A protein and the small-molecule ligand that binds it are described below.
Small molecule (SMILES): C[C@]12CC3CC(N)(C1)C[C@@](C)(C3)C2

Sequence of chain 1.F:
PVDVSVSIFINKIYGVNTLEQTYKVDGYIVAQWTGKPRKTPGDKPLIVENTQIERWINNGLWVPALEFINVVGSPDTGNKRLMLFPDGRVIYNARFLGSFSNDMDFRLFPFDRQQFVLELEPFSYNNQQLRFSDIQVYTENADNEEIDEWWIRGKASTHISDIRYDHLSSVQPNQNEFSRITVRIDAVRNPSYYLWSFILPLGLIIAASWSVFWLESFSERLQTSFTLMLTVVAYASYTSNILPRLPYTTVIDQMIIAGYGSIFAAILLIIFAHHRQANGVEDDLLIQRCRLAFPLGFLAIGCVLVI

Sequence of chain 1.I:
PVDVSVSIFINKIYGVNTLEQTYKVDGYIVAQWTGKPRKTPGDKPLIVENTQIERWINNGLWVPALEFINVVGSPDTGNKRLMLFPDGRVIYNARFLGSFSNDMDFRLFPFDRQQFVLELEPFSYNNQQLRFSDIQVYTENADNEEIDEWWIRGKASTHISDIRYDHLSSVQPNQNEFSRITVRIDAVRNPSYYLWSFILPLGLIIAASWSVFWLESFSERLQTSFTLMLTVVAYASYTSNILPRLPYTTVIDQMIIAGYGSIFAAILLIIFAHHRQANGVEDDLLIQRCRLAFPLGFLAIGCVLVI

Binding-site contacts:
Ligand atom N01 contacts residue SER237 of chain 1.H at 3.9 Å.
Ligand atom C11 contacts residue SER237 of chain 1.I at 4.2 Å.
Ligand atom C12 contacts residue ALA234 of chain 1.I at 3.5 Å (hydrophobic).
Ligand atom C08 contacts residue SER237 of chain 1.G at 3.9 Å.
Ligand atom C09 contacts residue ALA234 of chain 1.H at 4.4 Å (hydrophobic).
Ligand atom C06 contacts residue ALA234 of chain 1.F at 4.5 Å (hydrophobic).
Ligand atom N01 contacts residue SER237 of chain 1.I at 3.8 Å.
Ligand atom C06 contacts residue ALA234 of chain 1.J at 4.2 Å (hydrophobic).
Ligand atom C10 contacts residue ALA234 of chain 1.G at 3.9 Å (hydrophobic).
Ligand atom C13 contacts residue ALA234 of chain 1.G at 4.1 Å (hydrophobic).
Ligand atom C04 contacts residue SER237 of chain 1.I at 4.2 Å.
Ligand atom C09 contacts residue ALA234 of chain 1.I at 3.7 Å (hydrophobic).
Ligand atom C04 contacts residue SER237 of chain 1.H at 4.4 Å.
Ligand atom C12 contacts residue ALA234 of chain 1.J at 3.4 Å (hydrophobic).
Ligand atom C13 contacts residue SER237 of chain 1.F at 4.5 Å.
Ligand atom C07 contacts residue SER237 of chain 1.I at 3.8 Å.
Ligand atom C11 contacts residue SER237 of chain 1.H at 3.8 Å.
Ligand atom C07 contacts residue SER237 of chain 1.J at 4.5 Å.
Ligand atom C05 contacts residue ALA234 of chain 1.H at 3.7 Å (hydrophobic).
Ligand atom C13 contacts residue SER237 of chain 1.G at 4.3 Å.
Ligand atom C02 contacts residue ALA234 of chain 1.I at 4.2 Å (hydrophobic).
Ligand atom C11 contacts residue ALA234 of chain 1.H at 3.9 Å (hydrophobic).
Ligand atom C13 contacts residue ALA234 of chain 1.F at 3.4 Å (hydrophobic).

Sequence of chain 1.G:
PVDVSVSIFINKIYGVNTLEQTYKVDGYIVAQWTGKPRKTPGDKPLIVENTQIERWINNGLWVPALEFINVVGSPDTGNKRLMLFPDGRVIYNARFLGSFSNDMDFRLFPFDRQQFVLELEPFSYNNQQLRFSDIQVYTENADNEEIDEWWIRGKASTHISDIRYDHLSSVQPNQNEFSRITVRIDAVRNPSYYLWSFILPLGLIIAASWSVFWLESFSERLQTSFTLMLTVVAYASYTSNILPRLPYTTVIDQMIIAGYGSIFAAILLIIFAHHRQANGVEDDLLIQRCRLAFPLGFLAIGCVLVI

Sequence of chain 1.H:
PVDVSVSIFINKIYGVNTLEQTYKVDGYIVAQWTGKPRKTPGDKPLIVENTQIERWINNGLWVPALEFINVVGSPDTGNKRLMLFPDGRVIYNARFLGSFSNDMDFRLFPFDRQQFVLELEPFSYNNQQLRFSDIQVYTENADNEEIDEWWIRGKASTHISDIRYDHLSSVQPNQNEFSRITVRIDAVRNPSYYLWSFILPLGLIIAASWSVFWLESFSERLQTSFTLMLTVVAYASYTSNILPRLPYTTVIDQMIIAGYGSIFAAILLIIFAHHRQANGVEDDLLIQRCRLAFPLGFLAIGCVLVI

Sequence of chain 1.J:
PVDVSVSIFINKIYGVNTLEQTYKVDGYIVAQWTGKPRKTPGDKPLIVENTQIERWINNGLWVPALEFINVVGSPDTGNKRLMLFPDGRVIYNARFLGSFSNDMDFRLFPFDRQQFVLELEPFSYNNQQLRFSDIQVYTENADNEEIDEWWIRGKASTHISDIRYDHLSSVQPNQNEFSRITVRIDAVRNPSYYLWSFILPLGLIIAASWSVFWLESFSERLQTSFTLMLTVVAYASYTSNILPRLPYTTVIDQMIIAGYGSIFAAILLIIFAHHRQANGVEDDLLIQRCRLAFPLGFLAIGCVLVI